Sequence of chain 1.D:
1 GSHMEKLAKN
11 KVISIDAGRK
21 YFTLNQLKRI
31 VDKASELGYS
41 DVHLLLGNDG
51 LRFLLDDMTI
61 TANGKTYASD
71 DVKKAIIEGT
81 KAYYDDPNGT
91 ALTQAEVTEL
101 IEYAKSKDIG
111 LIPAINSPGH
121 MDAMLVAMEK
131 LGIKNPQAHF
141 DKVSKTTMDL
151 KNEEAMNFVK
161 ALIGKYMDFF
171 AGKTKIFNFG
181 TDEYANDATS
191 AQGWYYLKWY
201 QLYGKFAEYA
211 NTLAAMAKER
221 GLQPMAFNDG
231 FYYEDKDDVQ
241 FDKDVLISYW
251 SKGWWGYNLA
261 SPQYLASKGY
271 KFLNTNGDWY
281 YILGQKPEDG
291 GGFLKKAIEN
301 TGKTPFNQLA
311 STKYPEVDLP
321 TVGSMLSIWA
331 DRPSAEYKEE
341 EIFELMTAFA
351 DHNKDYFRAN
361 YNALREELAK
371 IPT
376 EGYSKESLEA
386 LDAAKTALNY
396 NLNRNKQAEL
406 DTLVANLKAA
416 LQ

Binding-site contacts:
Ligand atom C1 contacts residue TYR280 of chain 1.D at 4.1 Å (hydrophobic).
Ligand atom C8 contacts residue PHE227 of chain 1.D at 3.5 Å (hydrophobic).
Ligand atom C3 contacts residue GLU183 of chain 1.D at 4.0 Å.
Ligand atom C2 contacts residue GLU183 of chain 1.D at 3.2 Å.
Ligand atom O4 contacts residue ARG19 of chain 1.D at 2.8 Å (salt-bridge).
Ligand atom C5 contacts residue ASP331 of chain 1.D at 4.1 Å.
Ligand atom C4 contacts residue TRP329 of chain 1.D at 4.0 Å (hydrophobic).
Ligand atom O4 contacts residue ASP331 of chain 1.D at 2.5 Å (salt-bridge).
Ligand atom C8 contacts residue TRP329 of chain 1.D at 4.2 Å (hydrophobic).
Ligand atom O4 contacts residue TRP329 of chain 1.D at 3.4 Å.
Ligand atom S1 contacts residue TYR280 of chain 1.D at 3.1 Å (h-bond).
Ligand atom C5 contacts residue TYR280 of chain 1.D at 4.1 Å (hydrophobic).
Ligand atom C8 contacts residue TRP250 of chain 1.D at 3.7 Å (hydrophobic).
Ligand atom C4 contacts residue ARG19 of chain 1.D at 3.9 Å.
Ligand atom C4 contacts residue ASP331 of chain 1.D at 3.6 Å.
Ligand atom N2 contacts residue ASP182 of chain 1.D at 2.5 Å (salt-bridge).
Ligand atom C1 contacts residue TRP250 of chain 1.D at 3.6 Å (hydrophobic).
Ligand atom C5 contacts residue TRP329 of chain 1.D at 3.7 Å (hydrophobic).
Ligand atom C1 contacts residue GLU183 of chain 1.D at 4.0 Å.
Ligand atom O6 contacts residue ILE282 of chain 1.D at 4.1 Å.
Ligand atom O3 contacts residue HIS120 of chain 1.D at 3.6 Å.
Ligand atom C7 contacts residue ASP182 of chain 1.D at 3.3 Å.
Ligand atom O5 contacts residue TYR280 of chain 1.D at 3.8 Å.
Ligand atom O3 contacts residue ARG19 of chain 1.D at 2.8 Å (salt-bridge).
Ligand atom O6 contacts residue ASP331 of chain 1.D at 2.5 Å (salt-bridge).
Ligand atom O3 contacts residue GLU183 of chain 1.D at 3.7 Å.
Ligand atom O3 contacts residue ASP182 of chain 1.D at 3.9 Å.
Ligand atom C2 contacts residue ASP182 of chain 1.D at 3.7 Å.
Ligand atom O5 contacts residue TRP250 of chain 1.D at 4.1 Å.
Ligand atom C6 contacts residue ILE282 of chain 1.D at 3.7 Å (hydrophobic).
Ligand atom C8 contacts residue ASP182 of chain 1.D at 3.4 Å.
Ligand atom C3 contacts residue ARG19 of chain 1.D at 4.0 Å.
Ligand atom C6 contacts residue TRP329 of chain 1.D at 3.8 Å (hydrophobic).
Ligand atom C7 contacts residue TRP329 of chain 1.D at 3.5 Å (hydrophobic).
Ligand atom C6 contacts residue ASP331 of chain 1.D at 3.4 Å.
Ligand atom S1 contacts residue TRP250 of chain 1.D at 3.7 Å.
Ligand atom C3 contacts residue TRP329 of chain 1.D at 3.9 Å (hydrophobic).
Ligand atom O3 contacts residue TRP329 of chain 1.D at 4.1 Å.
Ligand atom S1 contacts residue TRP329 of chain 1.D at 3.6 Å.
Ligand atom N2 contacts residue GLU183 of chain 1.D at 3.4 Å (salt-bridge).

The small molecule below binds the protein below.
Small molecule (SMILES): C[C@H]1N[C@@H]2[C@@H](O)[C@H](O)[C@@H](CO)O[C@@H]2S1